The small molecule below binds the protein below.
Small molecule (SMILES): CC(=O)N[C@@H]1[C@@H](O)[C@H](O)[C@@H](CO)O[C@H]1O

Binding-site contacts:
Ligand atom O7 contacts residue LYS272 of chain 1.A at 4.3 Å.
Ligand atom C1 contacts residue LYS272 of chain 1.A at 4.1 Å.
Ligand atom O7 contacts residue ASN293 of chain 1.A at 3.4 Å (h-bond).
Ligand atom C5 contacts residue ASN293 of chain 1.A at 3.7 Å.
Ligand atom C1 contacts residue GLU273 of chain 1.A at 4.4 Å.
Ligand atom O5 contacts residue ILE274 of chain 1.A at 4.2 Å.
Ligand atom O5 contacts residue LYS272 of chain 1.A at 3.8 Å.
Ligand atom C7 contacts residue ASN293 of chain 1.A at 3.4 Å.
Ligand atom O4 contacts residue ARG347 of chain 1.A at 3.8 Å.
Ligand atom C8 contacts residue ASN293 of chain 1.A at 4.2 Å.
Ligand atom C1 contacts residue ASN293 of chain 1.A at 1.4 Å.
Ligand atom O6 contacts residue GLU273 of chain 1.A at 4.5 Å.
Ligand atom C2 contacts residue ASN293 of chain 1.A at 2.4 Å.
Ligand atom C3 contacts residue ASN293 of chain 1.A at 3.8 Å.
Ligand atom O6 contacts residue LYS351 of chain 1.A at 3.7 Å.
Ligand atom C2 contacts residue LYS272 of chain 1.A at 4.3 Å.
Ligand atom O5 contacts residue GLU273 of chain 1.A at 3.7 Å.
Ligand atom O5 contacts residue ASN293 of chain 1.A at 2.4 Å (h-bond).
Ligand atom O6 contacts residue ILE274 of chain 1.A at 4.5 Å.
Ligand atom N2 contacts residue ASN293 of chain 1.A at 2.9 Å (h-bond).
Ligand atom C4 contacts residue ASN293 of chain 1.A at 4.2 Å.
Ligand atom C6 contacts residue GLU273 of chain 1.A at 4.4 Å.

Sequence of chain 1.A:
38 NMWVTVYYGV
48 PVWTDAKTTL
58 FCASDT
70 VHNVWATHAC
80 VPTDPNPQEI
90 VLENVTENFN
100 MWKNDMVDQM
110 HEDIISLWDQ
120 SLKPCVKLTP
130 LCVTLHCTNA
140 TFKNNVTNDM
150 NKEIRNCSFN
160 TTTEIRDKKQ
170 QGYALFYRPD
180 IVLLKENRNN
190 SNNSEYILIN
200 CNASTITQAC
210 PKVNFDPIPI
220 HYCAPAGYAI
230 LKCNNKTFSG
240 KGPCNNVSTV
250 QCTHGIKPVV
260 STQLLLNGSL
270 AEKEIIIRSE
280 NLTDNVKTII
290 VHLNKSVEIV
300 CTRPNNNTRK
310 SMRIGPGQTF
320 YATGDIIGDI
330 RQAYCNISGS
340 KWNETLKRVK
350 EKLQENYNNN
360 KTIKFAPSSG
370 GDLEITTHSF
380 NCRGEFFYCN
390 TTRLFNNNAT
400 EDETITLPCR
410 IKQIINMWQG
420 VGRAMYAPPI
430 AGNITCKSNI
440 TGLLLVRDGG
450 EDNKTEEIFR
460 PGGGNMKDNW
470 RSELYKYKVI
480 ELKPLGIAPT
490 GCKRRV